A protein and the small-molecule ligand that binds it are described below.
Small molecule (SMILES): CC(=O)N[C@@H]1[C@@H](O)[C@H](O)[C@@H](CO)O[C@H]1O

Sequence of chain 2.A:
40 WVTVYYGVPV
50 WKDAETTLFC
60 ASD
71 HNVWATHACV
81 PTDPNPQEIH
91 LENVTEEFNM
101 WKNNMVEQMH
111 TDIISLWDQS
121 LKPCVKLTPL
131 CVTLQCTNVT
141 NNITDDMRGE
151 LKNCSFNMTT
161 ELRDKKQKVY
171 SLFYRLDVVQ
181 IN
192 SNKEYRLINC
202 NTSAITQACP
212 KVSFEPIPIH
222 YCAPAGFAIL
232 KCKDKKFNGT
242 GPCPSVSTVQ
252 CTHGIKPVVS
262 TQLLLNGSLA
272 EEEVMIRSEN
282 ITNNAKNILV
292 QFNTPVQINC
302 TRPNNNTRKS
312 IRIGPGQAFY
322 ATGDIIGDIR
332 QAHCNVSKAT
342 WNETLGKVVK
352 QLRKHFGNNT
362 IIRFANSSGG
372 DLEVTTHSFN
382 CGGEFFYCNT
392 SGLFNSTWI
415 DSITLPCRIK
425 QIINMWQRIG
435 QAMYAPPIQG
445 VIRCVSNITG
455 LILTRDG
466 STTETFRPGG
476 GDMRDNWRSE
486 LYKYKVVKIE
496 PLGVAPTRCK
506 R

Binding-site contacts:
Ligand atom N2 contacts residue ASN138 of chain 2.A at 2.8 Å (h-bond).
Ligand atom C8 contacts residue THR137 of chain 2.A at 4.0 Å.
Ligand atom C3 contacts residue ASN138 of chain 2.A at 3.7 Å.
Ligand atom O5 contacts residue ASN138 of chain 2.A at 2.4 Å (h-bond).
Ligand atom C1 contacts residue GLY149 of chain 2.A at 4.4 Å.
Ligand atom C8 contacts residue ASN138 of chain 2.A at 3.9 Å.
Ligand atom C2 contacts residue ASN138 of chain 2.A at 2.4 Å.
Ligand atom C1 contacts residue LYS152 of chain 2.A at 4.5 Å.
Ligand atom C6 contacts residue GLY149 of chain 2.A at 4.4 Å.
Ligand atom C5 contacts residue ASN138 of chain 2.A at 3.7 Å.
Ligand atom C1 contacts residue ASN138 of chain 2.A at 1.4 Å.
Ligand atom C8 contacts residue CYS136 of chain 2.A at 4.5 Å (hydrophobic).
Ligand atom C5 contacts residue GLY149 of chain 2.A at 4.4 Å.
Ligand atom C4 contacts residue ASN138 of chain 2.A at 4.2 Å.
Ligand atom O5 contacts residue GLY149 of chain 2.A at 3.8 Å.
Ligand atom C7 contacts residue ASN138 of chain 2.A at 3.4 Å.
Ligand atom O7 contacts residue ASN138 of chain 2.A at 3.6 Å.